Binding-site contacts:
Ligand atom C5 contacts residue ASN11 of chain 1.A at 3.5 Å.
Ligand atom O6 contacts residue ASN11 of chain 1.A at 4.3 Å.
Ligand atom O5 contacts residue ASN11 of chain 1.A at 2.2 Å (h-bond).
Ligand atom C8 contacts residue ASN10 of chain 1.A at 4.3 Å.
Ligand atom C7 contacts residue ASN11 of chain 1.A at 3.7 Å.
Ligand atom N2 contacts residue ASN11 of chain 1.A at 3.3 Å (h-bond).
Ligand atom O7 contacts residue ASN11 of chain 1.A at 3.9 Å.
Ligand atom C2 contacts residue ASN11 of chain 1.A at 2.7 Å.
Ligand atom C1 contacts residue ASN11 of chain 1.A at 1.4 Å.
Ligand atom C4 contacts residue ASN11 of chain 1.A at 4.3 Å.
Ligand atom C3 contacts residue ASN11 of chain 1.A at 4.0 Å.

Sequence of chain 1.A:
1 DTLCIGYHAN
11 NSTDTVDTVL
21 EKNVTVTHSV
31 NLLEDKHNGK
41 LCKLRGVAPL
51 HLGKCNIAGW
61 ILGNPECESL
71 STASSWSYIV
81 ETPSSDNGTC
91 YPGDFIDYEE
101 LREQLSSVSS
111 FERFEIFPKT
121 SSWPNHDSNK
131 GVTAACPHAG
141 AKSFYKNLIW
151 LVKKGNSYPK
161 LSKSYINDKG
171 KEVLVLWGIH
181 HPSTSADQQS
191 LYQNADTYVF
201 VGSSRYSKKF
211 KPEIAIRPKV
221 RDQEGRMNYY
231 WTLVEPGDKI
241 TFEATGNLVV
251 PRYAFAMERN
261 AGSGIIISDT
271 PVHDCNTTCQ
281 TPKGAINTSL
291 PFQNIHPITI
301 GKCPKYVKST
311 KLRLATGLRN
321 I

The protein below binds the small molecule below.
Small molecule (SMILES): CC(=O)N[C@@H]1[C@@H](O)[C@H](O)[C@@H](CO)O[C@H]1O